Sequence of chain 11.D:
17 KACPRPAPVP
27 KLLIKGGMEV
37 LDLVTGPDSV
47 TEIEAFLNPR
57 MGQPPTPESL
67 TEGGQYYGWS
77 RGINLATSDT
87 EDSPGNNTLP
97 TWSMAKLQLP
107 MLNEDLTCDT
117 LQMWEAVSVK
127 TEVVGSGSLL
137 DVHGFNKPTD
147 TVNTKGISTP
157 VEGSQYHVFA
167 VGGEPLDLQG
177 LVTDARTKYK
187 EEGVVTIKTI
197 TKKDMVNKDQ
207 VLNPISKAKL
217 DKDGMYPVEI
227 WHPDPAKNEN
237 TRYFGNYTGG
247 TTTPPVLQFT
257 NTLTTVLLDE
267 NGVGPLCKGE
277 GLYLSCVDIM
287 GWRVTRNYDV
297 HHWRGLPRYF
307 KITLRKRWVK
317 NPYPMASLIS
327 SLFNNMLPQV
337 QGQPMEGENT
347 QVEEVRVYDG

Binding-site contacts:
Ligand atom O1A contacts residue TYR72 of chain 11.D at 3.3 Å.
Ligand atom O6 contacts residue ASN93 of chain 11.D at 3.4 Å (h-bond).
Ligand atom C1 contacts residue ARG77 of chain 11.D at 3.4 Å.
Ligand atom O10 contacts residue THR291 of chain 11.D at 3.8 Å.
Ligand atom O4 contacts residue GLY78 of chain 11.D at 3.1 Å (h-bond).
Ligand atom O3 contacts residue GLY78 of chain 11.D at 3.8 Å.
Ligand atom C11 contacts residue ASP85 of chain 11.E at 3.6 Å.
Ligand atom O1B contacts residue ARG77 of chain 11.D at 2.8 Å (salt-bridge).
Ligand atom O3 contacts residue ARG77 of chain 11.D at 4.3 Å.
Ligand atom O1A contacts residue GLY78 of chain 11.D at 4.1 Å.
Ligand atom O4 contacts residue TYR72 of chain 11.D at 3.9 Å.
Ligand atom O4 contacts residue ILE79 of chain 11.D at 4.2 Å.
Ligand atom O4 contacts residue THR291 of chain 11.D at 4.0 Å.
Ligand atom C4 contacts residue HIS298 of chain 11.D at 3.7 Å.
Ligand atom C4 contacts residue VAL296 of chain 11.D at 4.2 Å (hydrophobic).
Ligand atom C11 contacts residue TYR72 of chain 11.D at 4.0 Å (hydrophobic).
Ligand atom O1B contacts residue TYR72 of chain 11.D at 4.0 Å.
Ligand atom C6 contacts residue TYR72 of chain 11.D at 3.8 Å (hydrophobic).
Ligand atom C4 contacts residue ARG77 of chain 11.D at 4.1 Å.
Ligand atom C10 contacts residue TYR72 of chain 11.D at 3.8 Å (hydrophobic).
Ligand atom C6 contacts residue ASN93 of chain 11.D at 3.2 Å.
Ligand atom O8 contacts residue TYR72 of chain 11.D at 3.7 Å.
Ligand atom N5 contacts residue TYR72 of chain 11.D at 3.0 Å (h-bond).
Ligand atom C4 contacts residue GLY78 of chain 11.D at 3.8 Å.
Ligand atom O3 contacts residue VAL296 of chain 11.D at 4.3 Å.
Ligand atom C5 contacts residue TYR72 of chain 11.D at 3.6 Å (hydrophobic).
Ligand atom C1 contacts residue TYR72 of chain 11.D at 3.8 Å (hydrophobic).
Ligand atom C3 contacts residue ARG77 of chain 11.D at 3.4 Å.
Ligand atom C2 contacts residue ARG77 of chain 11.D at 4.0 Å.
Ligand atom O3 contacts residue ASN80 of chain 11.D at 3.8 Å.
Ligand atom C3 contacts residue VAL296 of chain 11.D at 3.5 Å (hydrophobic).
Ligand atom O4 contacts residue ARG77 of chain 11.D at 4.3 Å.
Ligand atom C3 contacts residue HIS298 of chain 11.D at 3.9 Å.
Ligand atom C3 contacts residue GLY78 of chain 11.D at 4.0 Å.
Ligand atom C6 contacts residue THR94 of chain 11.D at 4.2 Å.
Ligand atom O1A contacts residue ARG77 of chain 11.D at 2.8 Å (salt-bridge).
Ligand atom O8 contacts residue ARG77 of chain 11.D at 3.6 Å.
Ligand atom O4 contacts residue HIS298 of chain 11.D at 2.6 Å (h-bond).
Ligand atom C4 contacts residue TYR72 of chain 11.D at 3.4 Å (hydrophobic).
Ligand atom O4 contacts residue VAL296 of chain 11.D at 4.0 Å.

The protein below binds the small molecule below.
Small molecule (SMILES): CC(=O)N[C@H]1[C@H]([C@H](O)[C@H](O)CO)O[C@@](O[C@H]2[C@@H](O)[C@@H](CO)O[C@@H](O[C@H]3[C@H](O)[C@@H](O)[C@H](O)O[C@@H]3CO)[C@@H]2O)(C(=O)O)C[C@@H]1O

Sequence of chain 11.E:
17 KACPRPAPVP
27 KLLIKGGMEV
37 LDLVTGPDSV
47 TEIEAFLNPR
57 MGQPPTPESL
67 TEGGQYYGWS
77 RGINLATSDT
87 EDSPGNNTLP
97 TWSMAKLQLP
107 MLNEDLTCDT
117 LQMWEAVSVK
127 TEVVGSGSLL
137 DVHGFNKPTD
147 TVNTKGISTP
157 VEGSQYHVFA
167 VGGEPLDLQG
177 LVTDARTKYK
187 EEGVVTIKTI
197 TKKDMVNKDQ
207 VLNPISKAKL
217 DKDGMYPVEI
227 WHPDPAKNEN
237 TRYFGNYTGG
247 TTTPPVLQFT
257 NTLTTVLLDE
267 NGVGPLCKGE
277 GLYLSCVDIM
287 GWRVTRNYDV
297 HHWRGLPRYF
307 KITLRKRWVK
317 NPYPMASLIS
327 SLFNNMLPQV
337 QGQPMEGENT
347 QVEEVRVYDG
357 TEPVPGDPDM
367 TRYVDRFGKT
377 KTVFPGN